The protein below binds the small molecule below.
Small molecule (SMILES): O=C(O)CNC(=O)Cn1ccc2ccc(Br)cc21

Sequence of chain 2.A:
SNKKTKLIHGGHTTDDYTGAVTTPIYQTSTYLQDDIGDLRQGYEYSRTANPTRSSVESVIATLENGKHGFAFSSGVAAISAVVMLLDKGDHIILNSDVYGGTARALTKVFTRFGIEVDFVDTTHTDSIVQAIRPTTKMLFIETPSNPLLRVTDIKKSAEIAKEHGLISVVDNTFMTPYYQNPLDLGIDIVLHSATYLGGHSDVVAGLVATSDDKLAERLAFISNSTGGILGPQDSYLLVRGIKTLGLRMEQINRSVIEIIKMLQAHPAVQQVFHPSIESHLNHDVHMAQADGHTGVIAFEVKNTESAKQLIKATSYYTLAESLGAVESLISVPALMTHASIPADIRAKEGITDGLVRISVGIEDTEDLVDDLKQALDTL

Binding-site contacts:
Ligand atom BR contacts residue SER58 of chain 2.A at 4.5 Å.
Ligand atom BR contacts residue SER55 of chain 2.A at 4.4 Å.
Ligand atom BR contacts residue HIS12 of chain 2.A at 3.7 Å.
Ligand atom BR contacts residue SER54 of chain 2.A at 4.0 Å.